Binding-site contacts:
Ligand atom O4C contacts residue MET250 of chain 2.B at 3.1 Å.
Ligand atom O4C contacts residue VAL192 of chain 2.B at 3.1 Å.
Ligand atom O2A contacts residue SER191 of chain 2.B at 3.6 Å.
Ligand atom C4' contacts residue NAP1 of chain 2.E at 3.4 Å.
Ligand atom O2B contacts residue ASN184 of chain 2.B at 3.4 Å (h-bond).
Ligand atom O3C contacts residue MET214 of chain 2.B at 2.9 Å.
Ligand atom C6' contacts residue LYS144 of chain 2.B at 3.5 Å.
Ligand atom C3C contacts residue GLU272 of chain 2.B at 3.5 Å.
Ligand atom O5' contacts residue NAP1 of chain 2.E at 2.9 Å (h-bond).
Ligand atom C3' contacts residue LYS102 of chain 2.B at 3.3 Å.
Ligand atom O5' contacts residue LYS144 of chain 2.B at 3.3 Å (salt-bridge).
Ligand atom N3 contacts residue PRO208 of chain 2.B at 2.9 Å (h-bond).
Ligand atom O6' contacts residue THR142 of chain 2.B at 2.9 Å (h-bond).
Ligand atom O2B contacts residue LYS144 of chain 2.B at 3.1 Å (salt-bridge).
Ligand atom C2C contacts residue GLU272 of chain 2.B at 3.1 Å.
Ligand atom C6' contacts residue NAP1 of chain 2.E at 3.3 Å.
Ligand atom O3' contacts residue LYS102 of chain 2.B at 3.0 Å (salt-bridge).
Ligand atom O6' contacts residue LYS144 of chain 2.B at 2.7 Å (salt-bridge).
Ligand atom O3C contacts residue ARG216 of chain 2.B at 3.4 Å (salt-bridge).
Ligand atom O2C contacts residue MET214 of chain 2.B at 3.0 Å.
Ligand atom O4' contacts residue LYS102 of chain 2.B at 2.6 Å (salt-bridge).
Ligand atom C6' contacts residue THR142 of chain 2.B at 3.3 Å.
Ligand atom O2 contacts residue THR210 of chain 2.B at 3.4 Å (h-bond).
Ligand atom O2C contacts residue GLU272 of chain 2.B at 3.2 Å (salt-bridge).
Ligand atom C5C contacts residue VAL192 of chain 2.B at 3.4 Å (hydrophobic).
Ligand atom C6 contacts residue VAL192 of chain 2.B at 3.4 Å (hydrophobic).
Ligand atom O1A contacts residue ARG269 of chain 2.B at 2.7 Å (salt-bridge).
Ligand atom C5' contacts residue NAP1 of chain 2.E at 3.4 Å.
Ligand atom O4 contacts residue ILE266 of chain 2.B at 3.4 Å.
Ligand atom PA contacts residue VAL192 of chain 2.B at 3.5 Å.
Ligand atom C4' contacts residue LYS102 of chain 2.B at 3.6 Å.
Ligand atom O1B contacts residue ARG269 of chain 2.B at 2.9 Å (salt-bridge).
Ligand atom O2A contacts residue VAL192 of chain 2.B at 3.0 Å.
Ligand atom O6' contacts residue ASN184 of chain 2.B at 3.5 Å (h-bond).
Ligand atom O4' contacts residue TYR152 of chain 2.B at 3.4 Å.
Ligand atom O2C contacts residue THR210 of chain 2.B at 2.9 Å (h-bond).
Ligand atom O3B contacts residue LYS144 of chain 2.B at 3.0 Å (salt-bridge).
Ligand atom C5' contacts residue LYS144 of chain 2.B at 3.1 Å.
Ligand atom O4 contacts residue PRO208 of chain 2.B at 3.3 Å.
Ligand atom O5C contacts residue VAL192 of chain 2.B at 3.0 Å.

A protein and the small-molecule ligand that binds it are described below.
Small molecule (SMILES): O=c1ccn([C@@H]2O[C@H](CO[P](=O)(O)O[P](=O)(O)O[C@H]3O[C@H](CO)[C@@H](O)[C@H](O)[C@H]3O)[C@@H](O)[C@H]2O)c(=O)[nH]1

Sequence of chain 2.B:
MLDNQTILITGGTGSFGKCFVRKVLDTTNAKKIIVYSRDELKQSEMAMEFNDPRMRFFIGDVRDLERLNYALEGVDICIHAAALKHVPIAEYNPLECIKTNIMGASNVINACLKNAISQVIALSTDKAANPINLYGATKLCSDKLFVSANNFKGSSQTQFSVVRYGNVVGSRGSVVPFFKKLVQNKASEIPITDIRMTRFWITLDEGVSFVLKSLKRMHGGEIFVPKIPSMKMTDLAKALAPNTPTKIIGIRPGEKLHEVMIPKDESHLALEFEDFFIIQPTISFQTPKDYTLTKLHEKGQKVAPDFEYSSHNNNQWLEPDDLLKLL